The protein below binds the small molecule below.
Small molecule (SMILES): OC[C@@H]1O[C@H](O)[C@@H](O)[C@H](O)[C@H]1O

Sequence of chain 2.B:
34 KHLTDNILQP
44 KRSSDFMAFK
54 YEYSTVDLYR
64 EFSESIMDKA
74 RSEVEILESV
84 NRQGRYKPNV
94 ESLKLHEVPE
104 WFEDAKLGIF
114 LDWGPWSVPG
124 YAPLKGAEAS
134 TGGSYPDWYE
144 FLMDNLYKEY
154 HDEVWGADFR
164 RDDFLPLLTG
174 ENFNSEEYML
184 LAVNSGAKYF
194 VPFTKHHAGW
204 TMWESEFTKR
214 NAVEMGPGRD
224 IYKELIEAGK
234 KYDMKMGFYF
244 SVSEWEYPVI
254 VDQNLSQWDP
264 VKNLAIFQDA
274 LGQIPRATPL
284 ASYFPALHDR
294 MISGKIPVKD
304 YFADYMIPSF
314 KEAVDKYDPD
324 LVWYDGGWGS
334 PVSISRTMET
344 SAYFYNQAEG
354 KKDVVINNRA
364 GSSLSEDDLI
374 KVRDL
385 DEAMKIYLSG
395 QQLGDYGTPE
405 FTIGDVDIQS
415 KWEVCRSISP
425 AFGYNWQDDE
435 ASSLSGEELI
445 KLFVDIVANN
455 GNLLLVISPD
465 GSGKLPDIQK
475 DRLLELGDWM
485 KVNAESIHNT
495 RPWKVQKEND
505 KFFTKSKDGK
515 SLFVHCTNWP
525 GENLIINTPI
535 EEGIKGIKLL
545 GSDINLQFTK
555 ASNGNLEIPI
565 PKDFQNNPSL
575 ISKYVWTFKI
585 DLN

Binding-site contacts:
Ligand atom O5 contacts residue ASP328 of chain 2.B at 3.0 Å (salt-bridge).
Ligand atom O2 contacts residue TRP331 of chain 2.B at 3.7 Å.
Ligand atom O6 contacts residue CYS419 of chain 2.B at 3.1 Å (h-bond).
Ligand atom C1 contacts residue GLU404 of chain 2.B at 3.5 Å.
Ligand atom O4 contacts residue ASP140 of chain 2.B at 2.6 Å (salt-bridge).
Ligand atom O1 contacts residue GLU404 of chain 2.B at 3.8 Å.
Ligand atom O1 contacts residue ASP328 of chain 2.B at 2.8 Å (salt-bridge).
Ligand atom C6 contacts residue PHE113 of chain 2.B at 3.9 Å (hydrophobic).
Ligand atom O1 contacts residue TRP331 of chain 2.B at 3.2 Å.
Ligand atom C3 contacts residue TRP141 of chain 2.B at 3.8 Å (hydrophobic).
Ligand atom C2 contacts residue ASP328 of chain 2.B at 3.2 Å.
Ligand atom O1 contacts residue ARG362 of chain 2.B at 3.1 Å (salt-bridge).
Ligand atom C3 contacts residue HIS199 of chain 2.B at 3.9 Å.
Ligand atom O6 contacts residue GLU404 of chain 2.B at 3.4 Å (salt-bridge).
Ligand atom C1 contacts residue ASP328 of chain 2.B at 3.2 Å.
Ligand atom O3 contacts residue ASP140 of chain 2.B at 2.6 Å (salt-bridge).
Ligand atom O5 contacts residue ARG362 of chain 2.B at 3.2 Å (salt-bridge).
Ligand atom O4 contacts residue ASP115 of chain 2.B at 3.8 Å.
Ligand atom O5 contacts residue GLU404 of chain 2.B at 3.2 Å (salt-bridge).
Ligand atom O2 contacts residue ASP328 of chain 2.B at 4.0 Å.
Ligand atom C4 contacts residue ASP140 of chain 2.B at 3.5 Å.
Ligand atom O2 contacts residue TRP141 of chain 2.B at 2.9 Å (h-bond).
Ligand atom C4 contacts residue ASP328 of chain 2.B at 4.0 Å.
Ligand atom O4 contacts residue PHE426 of chain 2.B at 3.3 Å.
Ligand atom C3 contacts residue ASP140 of chain 2.B at 3.6 Å.
Ligand atom O3 contacts residue TRP141 of chain 2.B at 3.2 Å (h-bond).
Ligand atom O3 contacts residue HIS200 of chain 2.B at 4.0 Å.
Ligand atom C2 contacts residue HIS200 of chain 2.B at 3.4 Å.
Ligand atom O3 contacts residue HIS199 of chain 2.B at 2.8 Å (h-bond).
Ligand atom O6 contacts residue PHE113 of chain 2.B at 3.7 Å.
Ligand atom O4 contacts residue PHE196 of chain 2.B at 3.9 Å.
Ligand atom O2 contacts residue HIS200 of chain 2.B at 2.7 Å (h-bond).
Ligand atom C1 contacts residue ARG362 of chain 2.B at 3.8 Å.
Ligand atom C2 contacts residue TRP141 of chain 2.B at 3.8 Å (hydrophobic).
Ligand atom O6 contacts residue PHE426 of chain 2.B at 3.7 Å.
Ligand atom O4 contacts residue TYR138 of chain 2.B at 3.9 Å.
Ligand atom C5 contacts residue ASP328 of chain 2.B at 3.8 Å.
Ligand atom O6 contacts residue TRP326 of chain 2.B at 3.8 Å.
Ligand atom C5 contacts residue GLU404 of chain 2.B at 3.4 Å.
Ligand atom C3 contacts residue TYR138 of chain 2.B at 3.9 Å (hydrophobic).